Sequence of chain 1.F:
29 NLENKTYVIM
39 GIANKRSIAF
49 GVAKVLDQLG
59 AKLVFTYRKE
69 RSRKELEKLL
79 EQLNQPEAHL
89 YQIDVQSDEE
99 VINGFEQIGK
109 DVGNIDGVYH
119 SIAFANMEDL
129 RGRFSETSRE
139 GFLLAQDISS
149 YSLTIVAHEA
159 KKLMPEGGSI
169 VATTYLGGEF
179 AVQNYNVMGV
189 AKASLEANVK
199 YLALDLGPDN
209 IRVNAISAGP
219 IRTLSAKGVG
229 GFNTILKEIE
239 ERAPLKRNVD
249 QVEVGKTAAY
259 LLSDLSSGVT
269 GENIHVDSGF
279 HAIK

Binding-site contacts:
Ligand atom O2 contacts residue LEU128 of chain 1.F at 3.0 Å.
Ligand atom C11 contacts residue ALA121 of chain 1.F at 3.9 Å (hydrophobic).
Ligand atom C10 contacts residue PHE122 of chain 1.F at 4.0 Å (hydrophobic).
Ligand atom O contacts residue LYS190 of chain 1.F at 3.7 Å.
Ligand atom C11 contacts residue SER223 of chain 1.F at 3.3 Å.
Ligand atom O2 contacts residue ALA123 of chain 1.F at 2.9 Å (h-bond).
Ligand atom C3 contacts residue TYR183 of chain 1.F at 3.2 Å (hydrophobic).
Ligand atom CL contacts residue SER223 of chain 1.F at 3.3 Å.
Ligand atom F contacts residue ALA224 of chain 1.F at 3.2 Å.
Ligand atom O3 contacts residue ALA123 of chain 1.F at 3.0 Å (h-bond).
Ligand atom C12 contacts residue ALA224 of chain 1.F at 4.0 Å (hydrophobic).
Ligand atom C11 contacts residue NAP1 of chain 1.DA at 4.0 Å.
Ligand atom O3 contacts residue PHE122 of chain 1.F at 3.4 Å.
Ligand atom C contacts residue TYR173 of chain 1.F at 3.5 Å (hydrophobic).
Ligand atom C6 contacts residue NAP1 of chain 1.DA at 3.8 Å.
Ligand atom C4 contacts residue NAP1 of chain 1.DA at 3.6 Å.
Ligand atom C12 contacts residue NAP1 of chain 1.DA at 3.4 Å.
Ligand atom O1 contacts residue NAP1 of chain 1.DA at 3.1 Å (h-bond).
Ligand atom C1 contacts residue TYR173 of chain 1.F at 3.7 Å (hydrophobic).
Ligand atom O1 contacts residue SER223 of chain 1.F at 3.9 Å.
Ligand atom F contacts residue NAP1 of chain 1.DA at 3.1 Å.
Ligand atom O contacts residue TYR183 of chain 1.F at 2.6 Å (h-bond).
Ligand atom C2 contacts residue NAP1 of chain 1.DA at 3.3 Å.
Ligand atom C10 contacts residue SER223 of chain 1.F at 3.7 Å.
Ligand atom C5 contacts residue NAP1 of chain 1.DA at 3.4 Å.
Ligand atom CL contacts residue NAP1 of chain 1.DA at 3.4 Å.
Ligand atom C9 contacts residue MET186 of chain 1.F at 4.0 Å (hydrophobic).
Ligand atom C10 contacts residue ALA121 of chain 1.F at 3.4 Å (hydrophobic).
Ligand atom C4 contacts residue TYR183 of chain 1.F at 3.4 Å (hydrophobic).
Ligand atom C3 contacts residue NAP1 of chain 1.DA at 3.5 Å.
Ligand atom CL contacts residue ALA121 of chain 1.F at 3.5 Å.
Ligand atom F contacts residue PHE230 of chain 1.F at 3.3 Å.
Ligand atom C1 contacts residue NAP1 of chain 1.DA at 3.3 Å.
Ligand atom C6 contacts residue SER223 of chain 1.F at 3.7 Å.
Ligand atom F contacts residue VAL227 of chain 1.F at 4.0 Å.
Ligand atom C8 contacts residue LEU128 of chain 1.F at 3.9 Å (hydrophobic).
Ligand atom C13 contacts residue NAP1 of chain 1.DA at 3.1 Å.
Ligand atom C7 contacts residue SER223 of chain 1.F at 3.9 Å.
Ligand atom O contacts residue NAP1 of chain 1.DA at 2.6 Å (h-bond).
Ligand atom N contacts residue ALA123 of chain 1.F at 3.3 Å (h-bond).

The small molecule below binds the protein below.
Small molecule (SMILES): CCc1cc(O)c(Oc2ccc([N+](=O)[O-])cc2Cl)cc1F